Binding-site contacts:
Ligand atom C02 contacts residue MET78 of chain 1.A at 3.5 Å (hydrophobic).
Ligand atom C10 contacts residue VAL64 of chain 1.A at 3.4 Å (hydrophobic).
Ligand atom N34 contacts residue HIS128 of chain 1.A at 3.3 Å (h-bond).
Ligand atom C38 contacts residue ILE127 of chain 1.A at 3.4 Å (hydrophobic).
Ligand atom F26 contacts residue ILE147 of chain 1.A at 3.3 Å.
Ligand atom N19 contacts residue ASP149 of chain 1.A at 3.7 Å.
Ligand atom C35 contacts residue ASP149 of chain 1.A at 3.2 Å.
Ligand atom N17 contacts residue ALA81 of chain 1.A at 3.0 Å (h-bond).
Ligand atom C13 contacts residue LEU137 of chain 1.A at 3.7 Å (hydrophobic).
Ligand atom C01 contacts residue MET78 of chain 1.A at 3.7 Å (hydrophobic).
Ligand atom F26 contacts residue ILE63 of chain 1.A at 3.5 Å.
Ligand atom C21 contacts residue GLU51 of chain 1.A at 3.6 Å.
Ligand atom O39 contacts residue CYS148 of chain 1.A at 3.1 Å.
Ligand atom N34 contacts residue ILE127 of chain 1.A at 2.9 Å (h-bond).
Ligand atom C37 contacts residue HIS128 of chain 1.A at 3.7 Å.
Ligand atom C33 contacts residue ILE127 of chain 1.A at 3.1 Å (hydrophobic).
Ligand atom N12 contacts residue GLU79 of chain 1.A at 3.4 Å (salt-bridge).
Ligand atom C04 contacts residue GLU51 of chain 1.A at 3.2 Å.
Ligand atom C22 contacts residue GLN54 of chain 1.A at 3.6 Å.
Ligand atom N19 contacts residue GLU51 of chain 1.A at 3.0 Å (salt-bridge).
Ligand atom C03 contacts residue MET78 of chain 1.A at 3.5 Å (hydrophobic).
Ligand atom F26 contacts residue CYS148 of chain 1.A at 3.4 Å.
Ligand atom C35 contacts residue HIS128 of chain 1.A at 3.2 Å.
Ligand atom O08 contacts residue PHE150 of chain 1.A at 3.5 Å.
Ligand atom C32 contacts residue ILE127 of chain 1.A at 3.5 Å (hydrophobic).
Ligand atom C11 contacts residue VAL64 of chain 1.A at 3.3 Å (hydrophobic).
Ligand atom N12 contacts residue ALA81 of chain 1.A at 3.1 Å (h-bond).
Ligand atom C36 contacts residue ASP149 of chain 1.A at 3.3 Å.
Ligand atom C37 contacts residue ILE127 of chain 1.A at 3.7 Å (hydrophobic).
Ligand atom C18 contacts residue ASP149 of chain 1.A at 3.4 Å.
Ligand atom C20 contacts residue LEU55 of chain 1.A at 3.7 Å (hydrophobic).
Ligand atom C10 contacts residue MET78 of chain 1.A at 3.7 Å (hydrophobic).
Ligand atom F27 contacts residue LEU118 of chain 1.A at 3.7 Å.
Ligand atom C11 contacts residue GLU79 of chain 1.A at 3.2 Å.
Ligand atom O39 contacts residue ASP149 of chain 1.A at 2.5 Å (salt-bridge).
Ligand atom C33 contacts residue GLN54 of chain 1.A at 3.5 Å.
Ligand atom C29 contacts residue ASP149 of chain 1.A at 3.6 Å.
Ligand atom C29 contacts residue LEU55 of chain 1.A at 3.7 Å (hydrophobic).
Ligand atom F27 contacts residue ILE63 of chain 1.A at 3.6 Å.
Ligand atom F28 contacts residue HIS128 of chain 1.A at 3.0 Å.

Sequence of chain 1.A:
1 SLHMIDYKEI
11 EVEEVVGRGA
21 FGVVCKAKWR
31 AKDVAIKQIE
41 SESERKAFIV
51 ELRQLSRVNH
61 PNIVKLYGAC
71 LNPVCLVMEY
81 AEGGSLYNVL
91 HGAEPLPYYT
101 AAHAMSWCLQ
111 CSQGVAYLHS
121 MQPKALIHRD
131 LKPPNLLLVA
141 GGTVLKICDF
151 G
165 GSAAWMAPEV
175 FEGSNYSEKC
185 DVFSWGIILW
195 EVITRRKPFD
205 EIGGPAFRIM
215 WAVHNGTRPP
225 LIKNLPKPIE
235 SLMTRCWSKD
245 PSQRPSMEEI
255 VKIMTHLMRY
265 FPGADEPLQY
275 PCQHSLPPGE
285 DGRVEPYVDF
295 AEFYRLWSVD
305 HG

This small molecule binds to this protein.
Small molecule (SMILES): CCN1CCN(Cc2ccc(NC(=O)c3ccc(C)c(Oc4ccnc5[nH]ccc45)c3)cc2C(F)(F)F)CC1